This protein binds this small molecule.
Small molecule (SMILES): Nc1ncnc2c1ncn2[C@@H]1O[C@H](COP(=O)(O)OP(=O)(O)OP(O)(O)=S)[C@@H](O)[C@H]1O

Sequence of chain 1.A:
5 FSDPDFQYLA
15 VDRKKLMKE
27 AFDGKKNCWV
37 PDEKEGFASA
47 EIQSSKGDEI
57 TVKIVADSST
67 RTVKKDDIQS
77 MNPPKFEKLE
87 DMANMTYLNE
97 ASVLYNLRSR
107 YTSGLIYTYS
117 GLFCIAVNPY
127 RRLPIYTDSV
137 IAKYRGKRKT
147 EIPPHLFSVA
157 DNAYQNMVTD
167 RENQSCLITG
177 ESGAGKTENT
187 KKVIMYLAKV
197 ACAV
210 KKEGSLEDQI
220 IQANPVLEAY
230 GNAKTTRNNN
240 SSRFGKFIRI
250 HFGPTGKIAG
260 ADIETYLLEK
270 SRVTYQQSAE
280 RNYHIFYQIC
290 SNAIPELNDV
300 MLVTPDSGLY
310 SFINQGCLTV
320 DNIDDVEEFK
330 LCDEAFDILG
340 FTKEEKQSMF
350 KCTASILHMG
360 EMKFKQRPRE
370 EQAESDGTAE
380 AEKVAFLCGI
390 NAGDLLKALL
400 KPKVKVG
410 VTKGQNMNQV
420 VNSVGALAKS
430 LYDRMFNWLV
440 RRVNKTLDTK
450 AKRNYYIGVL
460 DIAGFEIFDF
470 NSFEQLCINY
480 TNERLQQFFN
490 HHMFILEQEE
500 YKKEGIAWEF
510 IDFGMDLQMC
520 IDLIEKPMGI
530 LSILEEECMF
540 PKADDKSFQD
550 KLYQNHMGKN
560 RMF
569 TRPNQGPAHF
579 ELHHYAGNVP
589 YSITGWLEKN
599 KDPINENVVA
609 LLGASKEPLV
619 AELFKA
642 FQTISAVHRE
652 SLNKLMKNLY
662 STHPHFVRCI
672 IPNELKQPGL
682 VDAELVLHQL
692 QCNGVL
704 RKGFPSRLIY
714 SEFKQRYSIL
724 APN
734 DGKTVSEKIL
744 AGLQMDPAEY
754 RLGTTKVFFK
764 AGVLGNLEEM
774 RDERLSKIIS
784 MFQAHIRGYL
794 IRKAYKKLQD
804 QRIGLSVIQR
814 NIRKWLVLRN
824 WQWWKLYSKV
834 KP

Binding-site contacts:
Ligand atom O3G contacts residue ALA462 of chain 1.A at 3.3 Å.
Ligand atom O3G contacts residue SER178 of chain 1.A at 3.1 Å.
Ligand atom C8 contacts residue ASN124 of chain 1.A at 3.1 Å.
Ligand atom O3B contacts residue MG1 of chain 1.D at 3.4 Å.
Ligand atom O1B contacts residue LYS182 of chain 1.A at 3.0 Å (salt-bridge).
Ligand atom O3G contacts residue LYS182 of chain 1.A at 3.1 Å (salt-bridge).
Ligand atom C6 contacts residue PRO125 of chain 1.A at 3.3 Å (hydrophobic).
Ligand atom PB contacts residue MG1 of chain 1.D at 3.3 Å.
Ligand atom O2B contacts residue GLY181 of chain 1.A at 2.8 Å (h-bond).
Ligand atom S1G contacts residue SER178 of chain 1.A at 2.2 Å (h-bond).
Ligand atom PG contacts residue LYS182 of chain 1.A at 3.4 Å.
Ligand atom O4' contacts residue ASN124 of chain 1.A at 3.0 Å (h-bond).
Ligand atom O2G contacts residue SER241 of chain 1.A at 2.4 Å (h-bond).
Ligand atom N9 contacts residue ASN124 of chain 1.A at 3.4 Å (h-bond).
Ligand atom O3A contacts residue GLY181 of chain 1.A at 3.6 Å.
Ligand atom PB contacts residue THR183 of chain 1.A at 3.4 Å.
Ligand atom O4' contacts residue TYR126 of chain 1.A at 3.2 Å.
Ligand atom N6 contacts residue ASN185 of chain 1.A at 3.5 Å (h-bond).
Ligand atom O3G contacts residue GLY179 of chain 1.A at 3.6 Å (h-bond).
Ligand atom O1B contacts residue MG1 of chain 1.D at 2.2 Å.
Ligand atom O2B contacts residue LYS182 of chain 1.A at 2.8 Å.
Ligand atom O2B contacts residue ALA180 of chain 1.A at 3.3 Å (h-bond).
Ligand atom C5 contacts residue PRO125 of chain 1.A at 3.5 Å (hydrophobic).
Ligand atom PG contacts residue GLY179 of chain 1.A at 3.4 Å.
Ligand atom O1A contacts residue GLU184 of chain 1.A at 3.2 Å.
Ligand atom O1A contacts residue LYS182 of chain 1.A at 3.4 Å (salt-bridge).
Ligand atom S1G contacts residue GLY179 of chain 1.A at 3.3 Å (h-bond).
Ligand atom C2 contacts residue PRO125 of chain 1.A at 3.4 Å (hydrophobic).
Ligand atom PB contacts residue LYS182 of chain 1.A at 3.4 Å.
Ligand atom O1B contacts residue THR183 of chain 1.A at 2.0 Å (h-bond).
Ligand atom O2A contacts residue ASN239 of chain 1.A at 3.4 Å (h-bond).
Ligand atom O1A contacts residue GLY181 of chain 1.A at 3.4 Å.
Ligand atom O3B contacts residue GLY179 of chain 1.A at 2.7 Å (h-bond).
Ligand atom O2G contacts residue LYS182 of chain 1.A at 3.2 Å (salt-bridge).
Ligand atom N1 contacts residue PRO125 of chain 1.A at 3.1 Å.
Ligand atom O3A contacts residue GLY179 of chain 1.A at 3.5 Å.
Ligand atom O3G contacts residue GLU177 of chain 1.A at 2.9 Å (salt-bridge).
Ligand atom O1A contacts residue THR183 of chain 1.A at 3.2 Å.
Ligand atom O2G contacts residue MG1 of chain 1.D at 2.8 Å.
Ligand atom O2G contacts residue THR183 of chain 1.A at 3.6 Å.